The protein below binds the small molecule below.
Small molecule (SMILES): CC(=O)N[C@H]1[C@H](O[C@H]2[C@H](O)[C@@H](NC(C)=O)CO[C@@H]2CO)O[C@H](CO)[C@@H](O)[C@@H]1O

Sequence of chain 1.C:
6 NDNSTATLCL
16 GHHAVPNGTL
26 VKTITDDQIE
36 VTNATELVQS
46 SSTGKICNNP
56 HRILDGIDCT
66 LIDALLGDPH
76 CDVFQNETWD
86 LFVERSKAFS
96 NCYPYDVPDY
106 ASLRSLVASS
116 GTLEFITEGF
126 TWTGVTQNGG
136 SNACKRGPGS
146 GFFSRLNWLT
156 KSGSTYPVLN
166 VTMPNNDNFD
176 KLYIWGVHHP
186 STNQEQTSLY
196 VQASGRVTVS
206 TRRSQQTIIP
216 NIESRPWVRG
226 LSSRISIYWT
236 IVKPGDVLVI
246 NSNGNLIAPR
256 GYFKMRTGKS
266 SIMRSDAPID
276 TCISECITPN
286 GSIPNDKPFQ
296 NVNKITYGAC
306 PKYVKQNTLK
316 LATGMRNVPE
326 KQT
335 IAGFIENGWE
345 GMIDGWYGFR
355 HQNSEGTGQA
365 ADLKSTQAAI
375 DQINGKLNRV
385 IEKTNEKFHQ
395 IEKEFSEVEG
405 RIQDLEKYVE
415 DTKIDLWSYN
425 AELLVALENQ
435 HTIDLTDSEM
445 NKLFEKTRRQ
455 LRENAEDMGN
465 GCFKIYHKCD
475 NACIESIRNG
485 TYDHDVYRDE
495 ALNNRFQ

Binding-site contacts:
Ligand atom O7 contacts residue ASN165 of chain 1.C at 4.0 Å.
Ligand atom C7 contacts residue ASN165 of chain 1.C at 3.5 Å.
Ligand atom C3 contacts residue ASN165 of chain 1.C at 3.7 Å.
Ligand atom O5 contacts residue ASN165 of chain 1.C at 2.6 Å (h-bond).
Ligand atom O4 contacts residue ASN165 of chain 1.C at 4.4 Å.
Ligand atom C5 contacts residue ASN165 of chain 1.C at 3.9 Å.
Ligand atom N2 contacts residue ASN165 of chain 1.C at 2.6 Å (h-bond).
Ligand atom C8 contacts residue ASN165 of chain 1.C at 4.5 Å.
Ligand atom C2 contacts residue ASN165 of chain 1.C at 2.5 Å.
Ligand atom C1 contacts residue ASN165 of chain 1.C at 1.4 Å.
Ligand atom C4 contacts residue ASN165 of chain 1.C at 4.2 Å.